Sequence of chain 1.A:
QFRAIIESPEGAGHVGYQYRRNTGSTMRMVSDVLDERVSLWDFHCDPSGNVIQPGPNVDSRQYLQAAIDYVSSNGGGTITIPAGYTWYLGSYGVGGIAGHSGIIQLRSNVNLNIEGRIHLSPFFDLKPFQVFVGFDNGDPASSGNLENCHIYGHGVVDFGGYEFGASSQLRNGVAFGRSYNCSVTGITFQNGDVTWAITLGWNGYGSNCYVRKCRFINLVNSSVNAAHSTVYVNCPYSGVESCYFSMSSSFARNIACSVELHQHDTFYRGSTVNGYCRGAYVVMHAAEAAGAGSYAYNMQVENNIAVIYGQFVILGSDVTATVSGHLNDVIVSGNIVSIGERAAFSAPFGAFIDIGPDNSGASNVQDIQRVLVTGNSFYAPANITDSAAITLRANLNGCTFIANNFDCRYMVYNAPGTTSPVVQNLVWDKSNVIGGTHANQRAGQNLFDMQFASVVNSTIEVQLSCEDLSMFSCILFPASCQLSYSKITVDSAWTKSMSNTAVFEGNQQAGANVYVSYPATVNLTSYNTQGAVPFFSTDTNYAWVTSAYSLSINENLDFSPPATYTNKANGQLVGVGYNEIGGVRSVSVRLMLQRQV

The protein below binds the small molecule below.
Small molecule (SMILES): CC(=O)N[C@@H]1[C@@H](O[C@H]2O[C@H](CO)[C@H](O[C@H]3O[C@H](CO[C@@H]4O[C@@H](C)[C@H](O)[C@@H](O)[C@H]4O)[C@@H](O)[C@H](O)[C@H]3O)[C@H](O[C@@H]3O[C@H](CO)[C@@H](O)[C@H](O)[C@H]3NC(C)=O)[C@H]2O)[C@H](O)[C@@H](CO[C@H]2O[C@H](CO)[C@@H](O)[C@H](O)[C@H]2O)O[C@H]1O

Binding-site contacts:
Ligand atom C3 contacts residue ASN206 of chain 1.A at 3.4 Å.
Ligand atom C4 contacts residue HIS288 of chain 1.A at 3.5 Å.
Ligand atom O7 contacts residue TRP199 of chain 1.A at 2.9 Å (h-bond).
Ligand atom O7 contacts residue TYR235 of chain 1.A at 3.2 Å.
Ligand atom O2 contacts residue NA1 of chain 1.D at 2.4 Å (h-bond).
Ligand atom C3 contacts residue PRO360 of chain 1.A at 3.2 Å (hydrophobic).
Ligand atom O4 contacts residue GLY319 of chain 1.A at 3.3 Å.
Ligand atom C4 contacts residue GLY359 of chain 1.A at 3.5 Å.
Ligand atom O4 contacts residue GLN133 of chain 1.A at 3.1 Å (h-bond).
Ligand atom O6 contacts residue THR198 of chain 1.A at 3.5 Å.
Ligand atom C4 contacts residue HIS103 of chain 1.A at 3.3 Å.
Ligand atom C3 contacts residue ASN237 of chain 1.A at 3.4 Å.
Ligand atom O3 contacts residue ASN206 of chain 1.A at 2.7 Å (h-bond).
Ligand atom C3 contacts residue NA1 of chain 1.D at 3.3 Å.
Ligand atom O6 contacts residue TYR284 of chain 1.A at 3.5 Å.
Ligand atom C6 contacts residue ASP321 of chain 1.A at 3.4 Å.
Ligand atom O3 contacts residue TRP205 of chain 1.A at 3.3 Å.
Ligand atom O4 contacts residue HIS103 of chain 1.A at 2.7 Å (h-bond).
Ligand atom O5 contacts residue HIS288 of chain 1.A at 3.5 Å.
Ligand atom O6 contacts residue TRP199 of chain 1.A at 3.2 Å.
Ligand atom O6 contacts residue ASP321 of chain 1.A at 2.8 Å (salt-bridge).
Ligand atom O3 contacts residue NA1 of chain 1.D at 2.4 Å (h-bond).
Ligand atom O3 contacts residue GLY359 of chain 1.A at 3.2 Å.
Ligand atom O1 contacts residue GLU263 of chain 1.A at 2.5 Å (salt-bridge).
Ligand atom O4 contacts residue ASN362 of chain 1.A at 3.0 Å (h-bond).
Ligand atom O3 contacts residue PRO360 of chain 1.A at 2.7 Å (h-bond).
Ligand atom O4 contacts residue ASN237 of chain 1.A at 2.8 Å (h-bond).
Ligand atom O4 contacts residue GLY359 of chain 1.A at 3.0 Å (h-bond).
Ligand atom N2 contacts residue GLU291 of chain 1.A at 3.0 Å (salt-bridge).
Ligand atom C2 contacts residue GLU263 of chain 1.A at 3.3 Å.
Ligand atom C1 contacts residue GLU263 of chain 1.A at 3.2 Å.
Ligand atom C2 contacts residue PRO360 of chain 1.A at 3.4 Å (hydrophobic).
Ligand atom O4 contacts residue LEU318 of chain 1.A at 3.4 Å (h-bond).
Ligand atom O5 contacts residue GLU263 of chain 1.A at 3.4 Å (salt-bridge).
Ligand atom O4 contacts residue HIS288 of chain 1.A at 2.7 Å (h-bond).
Ligand atom C1 contacts residue ASN362 of chain 1.A at 3.4 Å.
Ligand atom C2 contacts residue NA1 of chain 1.D at 3.3 Å.
Ligand atom O3 contacts residue GLY102 of chain 1.A at 3.5 Å (h-bond).
Ligand atom O2 contacts residue TYR235 of chain 1.A at 3.0 Å (h-bond).
Ligand atom C4 contacts residue PRO360 of chain 1.A at 3.3 Å (hydrophobic).